Sequence of chain 1.C:
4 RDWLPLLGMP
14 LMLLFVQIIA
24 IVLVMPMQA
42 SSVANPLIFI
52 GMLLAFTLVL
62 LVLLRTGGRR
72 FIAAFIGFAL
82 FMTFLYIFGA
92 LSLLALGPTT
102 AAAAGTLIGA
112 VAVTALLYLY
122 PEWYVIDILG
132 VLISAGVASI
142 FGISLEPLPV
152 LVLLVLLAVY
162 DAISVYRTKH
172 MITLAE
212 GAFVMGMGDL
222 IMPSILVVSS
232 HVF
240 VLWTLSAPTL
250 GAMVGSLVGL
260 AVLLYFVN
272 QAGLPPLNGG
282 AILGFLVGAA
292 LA

Sequence of chain 2.D:
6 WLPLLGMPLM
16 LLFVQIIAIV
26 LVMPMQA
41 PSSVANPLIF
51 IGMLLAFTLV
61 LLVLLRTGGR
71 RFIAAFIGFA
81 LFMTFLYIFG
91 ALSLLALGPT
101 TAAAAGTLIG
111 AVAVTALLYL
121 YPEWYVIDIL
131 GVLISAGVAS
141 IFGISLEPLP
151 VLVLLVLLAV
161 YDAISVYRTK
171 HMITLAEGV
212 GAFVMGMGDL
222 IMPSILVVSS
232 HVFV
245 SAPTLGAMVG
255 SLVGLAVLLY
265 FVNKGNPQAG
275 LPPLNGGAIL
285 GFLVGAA

Binding-site contacts:
Ligand atom C21 contacts residue LEU158 of chain 2.D at 3.5 Å (hydrophobic).
Ligand atom C43 contacts residue VAL215 of chain 2.D at 3.5 Å (hydrophobic).
Ligand atom C27 contacts residue LEU54 of chain 2.D at 3.8 Å (hydrophobic).
Ligand atom C38 contacts residue ARG71 of chain 1.C at 3.6 Å.
Ligand atom C23 contacts residue LEU275 of chain 2.D at 3.9 Å (hydrophobic).
Ligand atom O18 contacts residue ASP162 of chain 2.D at 3.7 Å.
Ligand atom C08 contacts residue MET216 of chain 2.D at 3.7 Å (hydrophobic).
Ligand atom C25 contacts residue ASN279 of chain 2.D at 3.3 Å.
Ligand atom C07 contacts residue PHE72 of chain 1.C at 3.6 Å (hydrophobic).
Ligand atom C37 contacts residue ARG71 of chain 1.C at 3.7 Å.
Ligand atom C22 contacts residue MET223 of chain 2.D at 3.4 Å (hydrophobic).
Ligand atom C21 contacts residue ASP162 of chain 2.D at 3.6 Å.
Ligand atom C16 contacts residue ASP162 of chain 2.D at 3.0 Å.
Ligand atom C40 contacts residue VAL215 of chain 2.D at 3.4 Å (hydrophobic).
Ligand atom O18 contacts residue TYR161 of chain 2.D at 2.9 Å.
Ligand atom N14 contacts residue MET216 of chain 2.D at 3.1 Å.
Ligand atom C34 contacts residue MET216 of chain 2.D at 3.3 Å (hydrophobic).
Ligand atom C24 contacts residue MET223 of chain 2.D at 3.5 Å (hydrophobic).
Ligand atom C48 contacts residue PHE72 of chain 1.C at 3.5 Å (hydrophobic).
Ligand atom O39 contacts residue PHE72 of chain 1.C at 3.0 Å.
Ligand atom N11 contacts residue MET216 of chain 2.D at 3.0 Å.
Ligand atom C23 contacts residue ALA159 of chain 2.D at 3.5 Å (hydrophobic).
Ligand atom C25 contacts residue LEU275 of chain 2.D at 3.3 Å (hydrophobic).
Ligand atom C37 contacts residue PHE72 of chain 1.C at 3.8 Å (hydrophobic).
Ligand atom C24 contacts residue ASN279 of chain 2.D at 3.8 Å.
Ligand atom C15 contacts residue ASP162 of chain 2.D at 3.4 Å.
Ligand atom C41 contacts residue VAL215 of chain 2.D at 3.6 Å (hydrophobic).
Ligand atom C49 contacts residue PHE72 of chain 1.C at 3.4 Å (hydrophobic).
Ligand atom C35 contacts residue PHE72 of chain 1.C at 3.3 Å (hydrophobic).
Ligand atom C12 contacts residue MET216 of chain 2.D at 3.6 Å (hydrophobic).
Ligand atom C23 contacts residue PRO276 of chain 2.D at 3.7 Å (hydrophobic).
Ligand atom C25 contacts residue GLY274 of chain 2.D at 3.8 Å.
Ligand atom C19 contacts residue LEU158 of chain 2.D at 3.8 Å (hydrophobic).
Ligand atom C21 contacts residue ALA159 of chain 2.D at 3.6 Å (hydrophobic).
Ligand atom N17 contacts residue MET216 of chain 2.D at 3.7 Å.
Ligand atom C24 contacts residue ASP220 of chain 2.D at 3.7 Å.
Ligand atom C13 contacts residue MET216 of chain 2.D at 3.7 Å (hydrophobic).
Ligand atom C23 contacts residue ASN279 of chain 2.D at 3.6 Å.
Ligand atom C24 contacts residue LEU275 of chain 2.D at 3.7 Å (hydrophobic).
Ligand atom N17 contacts residue ASP162 of chain 2.D at 2.5 Å (salt-bridge).

This protein binds this small molecule.
Small molecule (SMILES): CC(C)C[C@H](NC(=O)[C@H](Cc1ccccc1)C[C@H](O)[C@H](Cc1ccccc1)NC(=O)OC(C)(C)C)C(=O)N[C@@H](Cc1ccccc1)C(N)=O